The small molecule below binds the protein below.
Small molecule (SMILES): CC(=O)N[C@@H]1[C@@H](O)[C@H](O)[C@@H](CO)O[C@H]1O

Sequence of chain 1.A:
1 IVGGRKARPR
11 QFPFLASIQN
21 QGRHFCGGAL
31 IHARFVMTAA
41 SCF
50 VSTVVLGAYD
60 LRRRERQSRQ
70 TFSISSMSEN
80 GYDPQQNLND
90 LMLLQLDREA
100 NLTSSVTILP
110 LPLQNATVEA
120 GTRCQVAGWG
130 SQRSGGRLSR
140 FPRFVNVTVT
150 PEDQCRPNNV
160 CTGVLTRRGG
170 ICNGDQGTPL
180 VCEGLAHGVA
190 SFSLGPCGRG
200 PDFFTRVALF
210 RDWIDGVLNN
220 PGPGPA

Binding-site contacts:
Ligand atom N2 contacts residue GLN113 of chain 1.A at 3.9 Å.
Ligand atom O5 contacts residue ASN114 of chain 1.A at 2.3 Å (h-bond).
Ligand atom C8 contacts residue GLN113 of chain 1.A at 3.9 Å.
Ligand atom C2 contacts residue ASN114 of chain 1.A at 2.4 Å.
Ligand atom C5 contacts residue ASN114 of chain 1.A at 3.7 Å.
Ligand atom C1 contacts residue ASN114 of chain 1.A at 1.4 Å.
Ligand atom N2 contacts residue ASN114 of chain 1.A at 3.0 Å (h-bond).
Ligand atom C3 contacts residue ASN114 of chain 1.A at 3.8 Å.
Ligand atom C8 contacts residue ASP211 of chain 1.A at 4.2 Å.
Ligand atom C7 contacts residue GLN113 of chain 1.A at 4.3 Å.
Ligand atom O7 contacts residue ASN114 of chain 1.A at 3.4 Å (h-bond).
Ligand atom C7 contacts residue ASN114 of chain 1.A at 3.5 Å.
Ligand atom C4 contacts residue ASN114 of chain 1.A at 4.2 Å.